Sequence of chain 1.B:
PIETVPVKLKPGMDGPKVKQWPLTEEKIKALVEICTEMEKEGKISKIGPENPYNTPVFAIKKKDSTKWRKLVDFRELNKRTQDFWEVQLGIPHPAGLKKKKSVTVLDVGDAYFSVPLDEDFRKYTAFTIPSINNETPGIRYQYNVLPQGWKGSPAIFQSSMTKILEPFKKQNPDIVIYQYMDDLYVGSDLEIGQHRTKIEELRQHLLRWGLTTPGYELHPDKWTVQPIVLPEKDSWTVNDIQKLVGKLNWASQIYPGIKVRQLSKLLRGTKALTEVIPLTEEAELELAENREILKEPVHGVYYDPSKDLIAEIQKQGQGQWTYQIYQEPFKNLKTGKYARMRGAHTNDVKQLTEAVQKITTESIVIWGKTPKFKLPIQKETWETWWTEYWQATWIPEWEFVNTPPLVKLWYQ

The protein below binds the small molecule below.
Small molecule (SMILES): Cc1cc(/C=C/C#N)cc(C)c1Nc1ccnc(Nc2ccc(C#N)cc2)n1

Binding-site contacts:
Ligand atom N4 contacts residue LYS103 of chain 1.A at 2.5 Å (salt-bridge).
Ligand atom C5 contacts residue TYR183 of chain 1.A at 3.8 Å (hydrophobic).
Ligand atom N6 contacts residue TRP231 of chain 1.A at 3.4 Å.
Ligand atom C14 contacts residue PRO238 of chain 1.A at 3.8 Å (hydrophobic).
Ligand atom N2 contacts residue LYS103 of chain 1.A at 3.3 Å (salt-bridge).
Ligand atom N6 contacts residue PHE229 of chain 1.A at 3.8 Å.
Ligand atom N5 contacts residue PHE229 of chain 1.A at 3.2 Å.
Ligand atom C1 contacts residue TYR183 of chain 1.A at 4.0 Å (hydrophobic).
Ligand atom C18 contacts residue LEU236 of chain 1.A at 3.4 Å (hydrophobic).
Ligand atom C22 contacts residue TRP231 of chain 1.A at 3.5 Å (hydrophobic).
Ligand atom C4 contacts residue TYR190 of chain 1.A at 3.8 Å (hydrophobic).
Ligand atom C17 contacts residue TYR320 of chain 1.A at 4.0 Å (hydrophobic).
Ligand atom C6 contacts residue TYR183 of chain 1.A at 3.8 Å (hydrophobic).
Ligand atom N4 contacts residue LEU102 of chain 1.A at 3.6 Å.
Ligand atom C10 contacts residue GLU138 of chain 1.B at 3.8 Å.
Ligand atom C12 contacts residue LEU102 of chain 1.A at 3.9 Å (hydrophobic).
Ligand atom N6 contacts residue TYR190 of chain 1.A at 3.3 Å (h-bond).
Ligand atom C10 contacts residue VAL181 of chain 1.A at 4.0 Å (hydrophobic).
Ligand atom C20 contacts residue TYR190 of chain 1.A at 3.8 Å (hydrophobic).
Ligand atom C14 contacts residue VAL108 of chain 1.A at 4.0 Å (hydrophobic).
Ligand atom C17 contacts residue LEU236 of chain 1.A at 3.8 Å (hydrophobic).
Ligand atom C7 contacts residue LEU102 of chain 1.A at 4.0 Å (hydrophobic).
Ligand atom C22 contacts residue TYR190 of chain 1.A at 3.3 Å (hydrophobic).
Ligand atom C15 contacts residue LYS105 of chain 1.A at 3.5 Å.
Ligand atom C20 contacts residue TRP231 of chain 1.A at 3.9 Å (hydrophobic).
Ligand atom C15 contacts residue LYS103 of chain 1.A at 3.5 Å.
Ligand atom C16 contacts residue LYS103 of chain 1.A at 3.4 Å.
Ligand atom C19 contacts residue HIS237 of chain 1.A at 3.2 Å.
Ligand atom C12 contacts residue LYS103 of chain 1.A at 3.5 Å.
Ligand atom C13 contacts residue HIS237 of chain 1.A at 3.6 Å.
Ligand atom C9 contacts residue GLU138 of chain 1.B at 3.7 Å.
Ligand atom N5 contacts residue HIS237 of chain 1.A at 3.4 Å (h-bond).
Ligand atom N5 contacts residue LEU236 of chain 1.A at 3.8 Å.
Ligand atom N4 contacts residue LYS105 of chain 1.A at 4.0 Å.
Ligand atom C8 contacts residue VAL181 of chain 1.A at 4.0 Å (hydrophobic).
Ligand atom C2 contacts residue TYR183 of chain 1.A at 4.0 Å (hydrophobic).
Ligand atom C14 contacts residue HIS237 of chain 1.A at 3.9 Å.
Ligand atom C17 contacts residue LEU102 of chain 1.A at 3.8 Å (hydrophobic).
Ligand atom C18 contacts residue TYR320 of chain 1.A at 3.8 Å (hydrophobic).
Ligand atom N2 contacts residue LYS105 of chain 1.A at 3.6 Å.

Sequence of chain 1.A:
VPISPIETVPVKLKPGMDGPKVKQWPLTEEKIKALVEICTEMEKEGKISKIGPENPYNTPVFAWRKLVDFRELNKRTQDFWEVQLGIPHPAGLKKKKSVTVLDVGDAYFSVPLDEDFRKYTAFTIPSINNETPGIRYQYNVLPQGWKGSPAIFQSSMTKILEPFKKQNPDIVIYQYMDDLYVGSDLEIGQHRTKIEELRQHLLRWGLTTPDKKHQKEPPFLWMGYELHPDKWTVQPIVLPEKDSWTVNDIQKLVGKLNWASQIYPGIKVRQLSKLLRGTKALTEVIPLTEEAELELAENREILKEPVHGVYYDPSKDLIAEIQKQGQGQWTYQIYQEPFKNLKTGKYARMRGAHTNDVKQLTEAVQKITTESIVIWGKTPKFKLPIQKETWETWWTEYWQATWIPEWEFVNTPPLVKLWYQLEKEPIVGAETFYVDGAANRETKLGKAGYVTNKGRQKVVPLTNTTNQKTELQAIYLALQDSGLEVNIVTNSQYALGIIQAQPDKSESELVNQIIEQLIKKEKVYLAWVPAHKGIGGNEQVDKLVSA